Sequence of chain 1.K:
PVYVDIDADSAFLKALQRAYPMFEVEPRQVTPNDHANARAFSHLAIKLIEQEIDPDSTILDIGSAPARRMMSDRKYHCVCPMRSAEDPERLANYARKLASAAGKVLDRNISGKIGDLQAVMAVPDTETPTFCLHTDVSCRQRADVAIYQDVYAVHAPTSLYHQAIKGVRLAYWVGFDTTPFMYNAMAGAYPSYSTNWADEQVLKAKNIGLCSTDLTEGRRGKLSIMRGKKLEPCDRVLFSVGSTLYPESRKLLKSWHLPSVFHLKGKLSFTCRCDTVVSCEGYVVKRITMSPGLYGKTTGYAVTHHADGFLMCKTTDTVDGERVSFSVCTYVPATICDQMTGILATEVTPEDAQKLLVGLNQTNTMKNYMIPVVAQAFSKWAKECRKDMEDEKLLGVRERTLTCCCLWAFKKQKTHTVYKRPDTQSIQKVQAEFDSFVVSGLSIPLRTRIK

Sequence of chain 1.J:
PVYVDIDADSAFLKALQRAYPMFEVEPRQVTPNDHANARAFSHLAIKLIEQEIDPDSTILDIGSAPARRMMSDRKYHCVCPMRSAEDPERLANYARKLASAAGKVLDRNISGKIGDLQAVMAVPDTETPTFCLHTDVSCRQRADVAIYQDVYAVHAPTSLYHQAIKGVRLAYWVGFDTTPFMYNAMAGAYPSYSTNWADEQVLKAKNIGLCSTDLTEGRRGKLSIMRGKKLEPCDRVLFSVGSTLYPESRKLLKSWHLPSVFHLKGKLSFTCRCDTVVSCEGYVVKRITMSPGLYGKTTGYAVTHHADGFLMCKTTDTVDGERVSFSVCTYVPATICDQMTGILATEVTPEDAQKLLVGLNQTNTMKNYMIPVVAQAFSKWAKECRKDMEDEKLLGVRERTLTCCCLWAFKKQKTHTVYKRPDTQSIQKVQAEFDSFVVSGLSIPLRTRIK

Binding-site contacts:
Ligand atom C2' contacts residue TYR285 of chain 1.J at 3.4 Å (hydrophobic).
Ligand atom O3C contacts residue HIS37 of chain 1.J at 3.2 Å (h-bond).
Ligand atom O1B contacts residue ARG92 of chain 1.J at 3.5 Å (salt-bridge).
Ligand atom C6 contacts residue TYR248 of chain 1.J at 3.6 Å (hydrophobic).
Ligand atom O1B contacts residue ARG70 of chain 1.J at 3.5 Å (salt-bridge).
Ligand atom C3' contacts residue ARG41 of chain 1.J at 3.6 Å.
Ligand atom C6 contacts residue TYR154 of chain 1.J at 3.6 Å (hydrophobic).
Ligand atom PA contacts residue TYR248 of chain 1.J at 3.3 Å.
Ligand atom O1A contacts residue TYR248 of chain 1.J at 3.2 Å (h-bond).
Ligand atom O2A contacts residue TYR248 of chain 1.J at 2.5 Å (h-bond).
Ligand atom N1 contacts residue TYR248 of chain 1.J at 3.5 Å.
Ligand atom N2 contacts residue PHE241 of chain 1.J at 3.2 Å.
Ligand atom C2 contacts residue TYR154 of chain 1.J at 3.4 Å (hydrophobic).
Ligand atom O1A contacts residue MG1 of chain 1.KB at 3.6 Å.
Ligand atom CM7 contacts residue SAH1 of chain 1.HB at 3.4 Å.
Ligand atom O3' contacts residue ALA40 of chain 1.J at 3.4 Å.
Ligand atom O1C contacts residue ARG41 of chain 1.J at 2.9 Å (salt-bridge).
Ligand atom O2' contacts residue ALA40 of chain 1.J at 3.4 Å.
Ligand atom C4 contacts residue TYR248 of chain 1.J at 3.6 Å (hydrophobic).
Ligand atom C2' contacts residue ASP152 of chain 1.J at 3.5 Å.
Ligand atom O4' contacts residue VAL243 of chain 1.J at 3.6 Å.
Ligand atom C5' contacts residue HIS37 of chain 1.J at 3.3 Å.
Ligand atom C5 contacts residue TYR248 of chain 1.J at 3.6 Å (hydrophobic).
Ligand atom N1 contacts residue TYR154 of chain 1.J at 3.3 Å.
Ligand atom C5' contacts residue ARG41 of chain 1.J at 3.6 Å.
Ligand atom O2B contacts residue ARG275 of chain 1.K at 3.5 Å (salt-bridge).
Ligand atom C2 contacts residue GLU250 of chain 1.J at 2.8 Å.
Ligand atom N2 contacts residue GLU250 of chain 1.J at 2.5 Å (salt-bridge).
Ligand atom O3C contacts residue MG1 of chain 1.KB at 2.6 Å.
Ligand atom O6 contacts residue TYR248 of chain 1.J at 3.7 Å.
Ligand atom O1A contacts residue ARG275 of chain 1.K at 2.9 Å (salt-bridge).
Ligand atom N1 contacts residue GLU250 of chain 1.J at 2.4 Å (salt-bridge).
Ligand atom O1C contacts residue HIS37 of chain 1.J at 3.2 Å (h-bond).
Ligand atom O2' contacts residue TYR285 of chain 1.J at 2.4 Å (h-bond).
Ligand atom O2' contacts residue ASP152 of chain 1.J at 3.5 Å (salt-bridge).
Ligand atom O3A contacts residue ARG41 of chain 1.J at 2.9 Å (salt-bridge).
Ligand atom O2B contacts residue MG1 of chain 1.KB at 2.5 Å.
Ligand atom O3' contacts residue ARG41 of chain 1.J at 3.5 Å (salt-bridge).
Ligand atom C4' contacts residue HIS37 of chain 1.J at 3.7 Å.
Ligand atom O2A contacts residue ARG92 of chain 1.J at 3.3 Å (salt-bridge).

A protein and the small-molecule ligand that binds it are described below.
Small molecule (SMILES): C[n+]1cn([C@@H]2O[C@H](CO[P](=O)(O)O[P](=O)(O)OP(=O)(O)O)[C@@H](O)[C@H]2O)c2nc(N)[nH]c(=O)c21